Binding-site contacts:
Ligand atom C1 contacts residue ASN53 of chain 1.B at 1.4 Å.
Ligand atom C3 contacts residue ASN53 of chain 1.B at 3.7 Å.
Ligand atom C4 contacts residue ASN53 of chain 1.B at 4.0 Å.
Ligand atom O7 contacts residue PRO48 of chain 1.B at 4.3 Å.
Ligand atom N2 contacts residue LEU46 of chain 1.B at 4.2 Å.
Ligand atom C1 contacts residue LEU46 of chain 1.B at 4.2 Å (hydrophobic).
Ligand atom C8 contacts residue ASN53 of chain 1.B at 4.3 Å.
Ligand atom C7 contacts residue ASN53 of chain 1.B at 3.9 Å.
Ligand atom C2 contacts residue ASN53 of chain 1.B at 2.4 Å.
Ligand atom O7 contacts residue TRP92 of chain 1.B at 4.2 Å.
Ligand atom C7 contacts residue LEU46 of chain 1.B at 3.9 Å (hydrophobic).
Ligand atom O7 contacts residue LEU46 of chain 1.B at 3.9 Å.
Ligand atom N2 contacts residue ASN53 of chain 1.B at 3.0 Å (h-bond).
Ligand atom C8 contacts residue LEU46 of chain 1.B at 4.0 Å (hydrophobic).
Ligand atom O5 contacts residue ASN53 of chain 1.B at 2.2 Å (h-bond).
Ligand atom C5 contacts residue ASN53 of chain 1.B at 3.6 Å.

This protein binds this small molecule.
Small molecule (SMILES): CC(=O)N[C@@H]1[C@@H](O)[C@H](O)[C@@H](CO)O[C@H]1O

Sequence of chain 1.B:
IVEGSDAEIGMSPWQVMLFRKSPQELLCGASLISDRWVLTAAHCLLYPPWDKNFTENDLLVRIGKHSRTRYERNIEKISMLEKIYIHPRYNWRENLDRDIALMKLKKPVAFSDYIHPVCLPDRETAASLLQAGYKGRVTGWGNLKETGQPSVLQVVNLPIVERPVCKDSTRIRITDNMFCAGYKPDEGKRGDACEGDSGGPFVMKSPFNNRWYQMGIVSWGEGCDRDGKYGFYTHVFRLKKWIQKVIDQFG